The protein below binds the small molecule below.
Small molecule (SMILES): OC[C@H]1O[C@H](O[C@H]2[C@H](O)[C@@H](O)[C@@H](O[C@H]3[C@H](O)[C@@H](O)[C@@H](O[C@H]4[C@H](O)[C@@H](O)[C@@H](O)O[C@@H]4CO)O[C@@H]3CO)O[C@@H]2CO)[C@H](O)[C@@H](O)[C@@H]1O

Binding-site contacts:
Ligand atom C6 contacts residue SER189 of chain 1.A at 3.8 Å.
Ligand atom O1 contacts residue TRP496 of chain 1.A at 3.2 Å.
Ligand atom C3 contacts residue GLY497 of chain 1.A at 3.9 Å.
Ligand atom O1 contacts residue ASN536 of chain 1.A at 3.1 Å (h-bond).
Ligand atom C1 contacts residue ASP535 of chain 1.A at 3.2 Å.
Ligand atom O5 contacts residue TRP496 of chain 1.A at 4.1 Å.
Ligand atom O6 contacts residue CYS499 of chain 1.A at 3.6 Å (h-bond).
Ligand atom O2 contacts residue GLN564 of chain 1.A at 3.4 Å (h-bond).
Ligand atom C6 contacts residue ASP498 of chain 1.A at 2.8 Å.
Ligand atom O4 contacts residue GLY497 of chain 1.A at 4.0 Å.
Ligand atom O6 contacts residue VAL714 of chain 1.A at 3.6 Å.
Ligand atom O4 contacts residue TRP496 of chain 1.A at 3.8 Å.
Ligand atom O6 contacts residue SER189 of chain 1.A at 3.9 Å.
Ligand atom C6 contacts residue TYR193 of chain 1.A at 3.2 Å (hydrophobic).
Ligand atom C6 contacts residue HIS235 of chain 1.A at 3.8 Å.
Ligand atom C1 contacts residue ASN536 of chain 1.A at 3.7 Å.
Ligand atom C5 contacts residue TYR193 of chain 1.A at 4.1 Å (hydrophobic).
Ligand atom O5 contacts residue VAL714 of chain 1.A at 3.6 Å.
Ligand atom C4 contacts residue TYR193 of chain 1.A at 3.9 Å (hydrophobic).
Ligand atom O5 contacts residue HIS235 of chain 1.A at 3.9 Å.
Ligand atom C5 contacts residue TRP496 of chain 1.A at 4.0 Å (hydrophobic).
Ligand atom O6 contacts residue ASN238 of chain 1.A at 4.1 Å.
Ligand atom O5 contacts residue SER191 of chain 1.A at 3.5 Å (h-bond).
Ligand atom O2 contacts residue GLU449 of chain 1.A at 3.6 Å.
Ligand atom O3 contacts residue TYR193 of chain 1.A at 3.5 Å.
Ligand atom O5 contacts residue ASP535 of chain 1.A at 3.3 Å (salt-bridge).
Ligand atom C2 contacts residue ASP535 of chain 1.A at 3.0 Å.
Ligand atom O6 contacts residue ASP498 of chain 1.A at 2.4 Å (salt-bridge).
Ligand atom O3 contacts residue GLU449 of chain 1.A at 3.7 Å.
Ligand atom O6 contacts residue GLU188 of chain 1.A at 3.3 Å (salt-bridge).
Ligand atom O3 contacts residue ASP670 of chain 1.A at 3.4 Å (salt-bridge).
Ligand atom C6 contacts residue SER191 of chain 1.A at 3.6 Å.
Ligand atom O6 contacts residue SER191 of chain 1.A at 2.8 Å (h-bond).
Ligand atom O2 contacts residue ASP670 of chain 1.A at 4.1 Å.
Ligand atom O6 contacts residue TRP496 of chain 1.A at 3.1 Å.
Ligand atom O2 contacts residue ASP535 of chain 1.A at 2.7 Å (salt-bridge).
Ligand atom O3 contacts residue PRO450 of chain 1.A at 3.6 Å.
Ligand atom O2 contacts residue ASN536 of chain 1.A at 4.1 Å.
Ligand atom O6 contacts residue HIS235 of chain 1.A at 3.7 Å.
Ligand atom O3 contacts residue GLY497 of chain 1.A at 3.8 Å.

Sequence of chain 1.A:
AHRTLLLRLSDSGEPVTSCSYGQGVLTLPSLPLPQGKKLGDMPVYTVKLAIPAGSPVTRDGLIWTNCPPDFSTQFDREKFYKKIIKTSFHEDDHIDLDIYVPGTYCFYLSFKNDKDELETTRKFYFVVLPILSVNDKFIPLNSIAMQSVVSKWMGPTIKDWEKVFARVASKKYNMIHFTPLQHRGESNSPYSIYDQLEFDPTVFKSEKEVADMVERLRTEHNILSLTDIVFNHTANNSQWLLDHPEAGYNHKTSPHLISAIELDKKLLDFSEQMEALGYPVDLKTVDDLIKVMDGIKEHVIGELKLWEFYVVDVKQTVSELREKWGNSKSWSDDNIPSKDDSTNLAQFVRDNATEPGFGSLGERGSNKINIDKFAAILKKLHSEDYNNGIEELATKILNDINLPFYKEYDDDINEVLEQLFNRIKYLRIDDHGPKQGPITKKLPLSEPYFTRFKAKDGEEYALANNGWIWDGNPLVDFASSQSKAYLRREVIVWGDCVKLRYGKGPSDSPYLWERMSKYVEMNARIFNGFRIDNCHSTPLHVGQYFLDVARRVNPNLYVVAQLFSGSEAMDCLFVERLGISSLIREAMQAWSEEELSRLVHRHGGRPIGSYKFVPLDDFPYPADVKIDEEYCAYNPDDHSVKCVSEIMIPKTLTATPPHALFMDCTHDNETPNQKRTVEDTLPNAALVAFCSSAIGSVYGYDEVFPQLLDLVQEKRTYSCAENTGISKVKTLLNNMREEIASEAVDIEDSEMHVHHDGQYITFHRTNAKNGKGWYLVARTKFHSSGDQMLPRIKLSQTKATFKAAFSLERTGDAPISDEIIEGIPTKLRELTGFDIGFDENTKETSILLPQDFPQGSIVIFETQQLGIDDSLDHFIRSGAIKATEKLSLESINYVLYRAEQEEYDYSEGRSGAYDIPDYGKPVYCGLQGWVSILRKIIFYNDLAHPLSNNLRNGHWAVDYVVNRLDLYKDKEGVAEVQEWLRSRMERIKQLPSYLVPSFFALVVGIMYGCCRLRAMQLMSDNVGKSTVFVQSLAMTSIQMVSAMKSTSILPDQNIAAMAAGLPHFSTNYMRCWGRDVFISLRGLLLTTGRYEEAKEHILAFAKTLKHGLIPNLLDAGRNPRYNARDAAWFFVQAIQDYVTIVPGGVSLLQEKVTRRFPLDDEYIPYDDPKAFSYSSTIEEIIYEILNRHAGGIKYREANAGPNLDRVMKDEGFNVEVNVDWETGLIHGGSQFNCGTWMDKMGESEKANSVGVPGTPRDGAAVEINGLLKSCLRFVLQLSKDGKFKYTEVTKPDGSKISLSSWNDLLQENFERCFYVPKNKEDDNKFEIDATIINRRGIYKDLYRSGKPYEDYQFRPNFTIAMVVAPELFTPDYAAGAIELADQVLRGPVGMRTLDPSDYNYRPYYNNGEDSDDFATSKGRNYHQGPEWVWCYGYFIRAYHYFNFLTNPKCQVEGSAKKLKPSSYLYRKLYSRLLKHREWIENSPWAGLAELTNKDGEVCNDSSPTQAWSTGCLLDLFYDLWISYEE